A small-molecule ligand and the protein it binds are described below.
Small molecule (SMILES): CC(=O)N[C@@H]1[C@@H](O)[C@H](O)[C@@H](CO)O[C@H]1O

Binding-site contacts:
Ligand atom C1 contacts residue ASN106 of chain 1.E at 3.9 Å.
Ligand atom C8 contacts residue ASN106 of chain 1.E at 3.9 Å.
Ligand atom C3 contacts residue ASN107 of chain 1.E at 3.8 Å.
Ligand atom C2 contacts residue ASN106 of chain 1.E at 4.2 Å.
Ligand atom C4 contacts residue ASN107 of chain 1.E at 4.2 Å.
Ligand atom N2 contacts residue ASN107 of chain 1.E at 2.9 Å (h-bond).
Ligand atom C2 contacts residue ASN107 of chain 1.E at 2.5 Å.
Ligand atom O5 contacts residue ASN107 of chain 1.E at 2.4 Å (h-bond).
Ligand atom C5 contacts residue ASN107 of chain 1.E at 3.7 Å.
Ligand atom C7 contacts residue ASN107 of chain 1.E at 4.0 Å.
Ligand atom C7 contacts residue GLY293 of chain 1.E at 3.9 Å.
Ligand atom C1 contacts residue ASP294 of chain 1.E at 4.1 Å.
Ligand atom C8 contacts residue ILE291 of chain 1.E at 4.4 Å (hydrophobic).
Ligand atom N2 contacts residue ASN106 of chain 1.E at 3.3 Å (h-bond).
Ligand atom N2 contacts residue GLY293 of chain 1.E at 4.1 Å.
Ligand atom O7 contacts residue GLY293 of chain 1.E at 4.1 Å.
Ligand atom C1 contacts residue ASN107 of chain 1.E at 1.4 Å.
Ligand atom O5 contacts residue ASP294 of chain 1.E at 4.4 Å.
Ligand atom C7 contacts residue ASN106 of chain 1.E at 4.1 Å.
Ligand atom C8 contacts residue GLY293 of chain 1.E at 3.9 Å.

Sequence of chain 1.E:
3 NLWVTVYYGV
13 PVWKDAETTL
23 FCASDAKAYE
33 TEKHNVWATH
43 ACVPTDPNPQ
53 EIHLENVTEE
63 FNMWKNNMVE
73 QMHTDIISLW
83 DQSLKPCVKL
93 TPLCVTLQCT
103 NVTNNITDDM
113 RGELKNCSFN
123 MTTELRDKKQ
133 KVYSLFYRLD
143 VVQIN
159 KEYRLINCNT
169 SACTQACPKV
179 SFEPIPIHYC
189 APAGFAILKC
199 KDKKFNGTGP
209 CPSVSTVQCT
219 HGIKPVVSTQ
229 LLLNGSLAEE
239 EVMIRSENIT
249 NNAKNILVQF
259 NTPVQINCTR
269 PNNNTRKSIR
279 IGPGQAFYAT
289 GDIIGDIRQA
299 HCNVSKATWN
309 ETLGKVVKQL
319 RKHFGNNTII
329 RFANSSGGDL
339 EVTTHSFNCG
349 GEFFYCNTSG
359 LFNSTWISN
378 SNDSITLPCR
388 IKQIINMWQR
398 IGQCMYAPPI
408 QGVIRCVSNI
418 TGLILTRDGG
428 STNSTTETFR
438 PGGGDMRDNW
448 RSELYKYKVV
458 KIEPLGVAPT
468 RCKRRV